This protein binds this small molecule.
Small molecule (SMILES): Cc1cc(NS(=O)(=O)c2ccccc2Cl)c2ccccc2c1Oc1ncccc1-c1ccnc(NC2CCC(N)CC2)n1

Binding-site contacts:
Ligand atom C23 contacts residue ALA124 of chain 1.A at 3.6 Å (hydrophobic).
Ligand atom C20 contacts residue CYS123 of chain 1.A at 3.7 Å (hydrophobic).
Ligand atom O3 contacts residue GLU90 of chain 1.A at 3.2 Å (salt-bridge).
Ligand atom S1 contacts residue PHE190 of chain 1.A at 3.7 Å.
Ligand atom N4 contacts residue CYS123 of chain 1.A at 3.1 Å (h-bond).
Ligand atom N6 contacts residue GLU129 of chain 1.A at 2.6 Å (salt-bridge).
Ligand atom C9 contacts residue LYS77 of chain 1.A at 3.7 Å.
Ligand atom C13 contacts residue ALA75 of chain 1.A at 3.6 Å (hydrophobic).
Ligand atom O2 contacts residue PHE190 of chain 1.A at 3.3 Å (h-bond).
Ligand atom O2 contacts residue ASP189 of chain 1.A at 2.8 Å (salt-bridge).
Ligand atom O3 contacts residue GLY191 of chain 1.A at 3.8 Å.
Ligand atom C6 contacts residue ASP189 of chain 1.A at 3.8 Å.
Ligand atom O3 contacts residue PHE190 of chain 1.A at 3.0 Å (h-bond).
Ligand atom C30 contacts residue LEU94 of chain 1.A at 3.5 Å (hydrophobic).
Ligand atom C15 contacts residue ALA75 of chain 1.A at 3.5 Å (hydrophobic).
Ligand atom C8 contacts residue ILE118 of chain 1.A at 3.8 Å (hydrophobic).
Ligand atom C1 contacts residue LYS77 of chain 1.A at 3.4 Å.
Ligand atom C3 contacts residue ILE120 of chain 1.A at 3.5 Å (hydrophobic).
Ligand atom C9 contacts residue ALA75 of chain 1.A at 3.7 Å (hydrophobic).
Ligand atom C8 contacts residue LYS77 of chain 1.A at 3.3 Å.
Ligand atom C18 contacts residue VAL64 of chain 1.A at 3.3 Å (hydrophobic).
Ligand atom C15 contacts residue GLU121 of chain 1.A at 3.6 Å.
Ligand atom N3 contacts residue CYS123 of chain 1.A at 3.2 Å (h-bond).
Ligand atom N5 contacts residue VAL64 of chain 1.A at 3.5 Å.
Ligand atom C26 contacts residue SER188 of chain 1.A at 3.6 Å.
Ligand atom C16 contacts residue VAL64 of chain 1.A at 3.8 Å (hydrophobic).
Ligand atom C30 contacts residue TYR106 of chain 1.A at 3.8 Å (hydrophobic).
Ligand atom C31 contacts residue ILE120 of chain 1.A at 3.7 Å (hydrophobic).
Ligand atom C10 contacts residue ILE120 of chain 1.A at 3.3 Å (hydrophobic).
Ligand atom C21 contacts residue CYS123 of chain 1.A at 3.5 Å (hydrophobic).
Ligand atom C31 contacts residue LEU94 of chain 1.A at 3.2 Å (hydrophobic).
Ligand atom C32 contacts residue PHE190 of chain 1.A at 3.6 Å (hydrophobic).
Ligand atom C32 contacts residue LEU94 of chain 1.A at 3.7 Å (hydrophobic).
Ligand atom C17 contacts residue VAL64 of chain 1.A at 3.7 Å (hydrophobic).
Ligand atom N1 contacts residue LYS77 of chain 1.A at 3.2 Å (salt-bridge).
Ligand atom C24 contacts residue GLU129 of chain 1.A at 3.6 Å.
Ligand atom C7 contacts residue LYS77 of chain 1.A at 3.8 Å.
Ligand atom C9 contacts residue ILE120 of chain 1.A at 3.6 Å (hydrophobic).
Ligand atom CL1 contacts residue GLU90 of chain 1.A at 3.4 Å.
Ligand atom C23 contacts residue GLU129 of chain 1.A at 3.6 Å.

Sequence of chain 1.A:
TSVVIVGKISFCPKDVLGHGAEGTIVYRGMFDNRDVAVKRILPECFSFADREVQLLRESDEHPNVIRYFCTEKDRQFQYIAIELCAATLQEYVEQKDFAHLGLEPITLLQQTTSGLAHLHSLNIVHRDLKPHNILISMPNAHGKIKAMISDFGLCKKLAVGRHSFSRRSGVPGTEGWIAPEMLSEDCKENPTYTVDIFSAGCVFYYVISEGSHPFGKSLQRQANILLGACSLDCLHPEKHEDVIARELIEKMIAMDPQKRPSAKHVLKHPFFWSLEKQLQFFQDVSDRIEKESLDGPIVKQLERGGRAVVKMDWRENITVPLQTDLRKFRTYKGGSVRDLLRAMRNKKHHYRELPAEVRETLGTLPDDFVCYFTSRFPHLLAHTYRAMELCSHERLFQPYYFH